Binding-site contacts:
Ligand atom O1B contacts residue PRO212 of chain 1.D at 3.3 Å.
Ligand atom N7 contacts residue ASP392 of chain 1.D at 3.5 Å (salt-bridge).
Ligand atom PB contacts residue GLY213 of chain 1.D at 3.6 Å.
Ligand atom S1G contacts residue PRO212 of chain 1.D at 3.6 Å.
Ligand atom O3A contacts residue LYS216 of chain 1.D at 3.4 Å (salt-bridge).
Ligand atom O2B contacts residue PRO212 of chain 1.D at 3.4 Å.
Ligand atom N7 contacts residue GLY215 of chain 1.D at 3.3 Å (h-bond).
Ligand atom O2A contacts residue THR217 of chain 1.D at 3.2 Å (h-bond).
Ligand atom O2B contacts residue GLY213 of chain 1.D at 2.5 Å (h-bond).
Ligand atom PB contacts residue LYS216 of chain 1.D at 3.6 Å.
Ligand atom O1A contacts residue THR217 of chain 1.D at 2.3 Å (h-bond).
Ligand atom C6 contacts residue ASP392 of chain 1.D at 3.5 Å.
Ligand atom N6 contacts residue VAL214 of chain 1.D at 3.2 Å.
Ligand atom PB contacts residue PRO212 of chain 1.D at 3.7 Å.
Ligand atom N6 contacts residue ASP392 of chain 1.D at 3.7 Å.
Ligand atom N3 contacts residue ASP392 of chain 1.D at 3.4 Å (salt-bridge).
Ligand atom N9 contacts residue ASP392 of chain 1.D at 3.5 Å (salt-bridge).
Ligand atom PA contacts residue THR217 of chain 1.D at 3.2 Å.
Ligand atom O3G contacts residue ALA332 of chain 1.A at 3.4 Å.
Ligand atom C8 contacts residue GLY213 of chain 1.D at 3.9 Å.
Ligand atom C5 contacts residue ASP392 of chain 1.D at 3.2 Å.
Ligand atom N7 contacts residue VAL214 of chain 1.D at 3.3 Å (h-bond).
Ligand atom C2 contacts residue ILE395 of chain 1.D at 3.6 Å (hydrophobic).
Ligand atom N7 contacts residue GLY213 of chain 1.D at 3.3 Å.
Ligand atom N1 contacts residue ASP392 of chain 1.D at 3.5 Å (salt-bridge).
Ligand atom N6 contacts residue GLY213 of chain 1.D at 3.4 Å (h-bond).
Ligand atom O3G contacts residue ARG336 of chain 1.A at 4.0 Å.
Ligand atom N6 contacts residue PRO391 of chain 1.D at 3.5 Å.
Ligand atom O1B contacts residue LYS216 of chain 1.D at 2.5 Å (salt-bridge).
Ligand atom N1 contacts residue ILE395 of chain 1.D at 3.4 Å.
Ligand atom C5 contacts residue GLY215 of chain 1.D at 3.9 Å.
Ligand atom C2 contacts residue ASP392 of chain 1.D at 3.2 Å.
Ligand atom O3A contacts residue THR217 of chain 1.D at 3.9 Å.
Ligand atom C4 contacts residue ASP392 of chain 1.D at 3.2 Å.
Ligand atom O3B contacts residue GLY213 of chain 1.D at 4.0 Å.
Ligand atom S1G contacts residue THR319 of chain 1.D at 3.9 Å.
Ligand atom O3B contacts residue PRO212 of chain 1.D at 3.5 Å.
Ligand atom N6 contacts residue GLY215 of chain 1.D at 3.5 Å (h-bond).
Ligand atom O2B contacts residue VAL214 of chain 1.D at 3.5 Å (h-bond).
Ligand atom C8 contacts residue ASP392 of chain 1.D at 3.7 Å.

This protein binds this small molecule.
Small molecule (SMILES): Nc1ncnc2c1ncn2[C@@H]1O[C@H](COP(=O)(O)OP(=O)(O)OP(O)(O)=S)[C@@H](O)[C@H]1O

Sequence of chain 1.A:
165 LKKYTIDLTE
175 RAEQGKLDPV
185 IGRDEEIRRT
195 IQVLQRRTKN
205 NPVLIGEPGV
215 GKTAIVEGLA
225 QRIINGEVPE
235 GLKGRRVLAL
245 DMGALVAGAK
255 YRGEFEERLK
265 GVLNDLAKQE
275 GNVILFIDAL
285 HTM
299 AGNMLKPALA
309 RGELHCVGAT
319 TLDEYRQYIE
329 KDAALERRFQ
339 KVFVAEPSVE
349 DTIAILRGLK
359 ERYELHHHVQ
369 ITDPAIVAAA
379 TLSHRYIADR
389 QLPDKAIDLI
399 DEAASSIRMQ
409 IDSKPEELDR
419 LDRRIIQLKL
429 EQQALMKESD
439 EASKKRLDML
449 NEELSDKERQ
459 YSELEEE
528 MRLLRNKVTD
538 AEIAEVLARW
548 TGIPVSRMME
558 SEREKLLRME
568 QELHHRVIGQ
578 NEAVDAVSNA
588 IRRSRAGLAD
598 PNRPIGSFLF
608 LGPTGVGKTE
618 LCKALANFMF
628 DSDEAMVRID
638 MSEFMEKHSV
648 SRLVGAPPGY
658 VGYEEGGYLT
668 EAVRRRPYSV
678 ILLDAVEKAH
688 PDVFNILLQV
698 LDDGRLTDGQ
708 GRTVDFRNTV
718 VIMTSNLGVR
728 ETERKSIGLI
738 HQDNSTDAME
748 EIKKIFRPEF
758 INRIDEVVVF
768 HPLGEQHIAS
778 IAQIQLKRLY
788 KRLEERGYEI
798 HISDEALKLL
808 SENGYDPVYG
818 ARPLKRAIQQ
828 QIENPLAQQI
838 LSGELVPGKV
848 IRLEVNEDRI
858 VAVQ

Sequence of chain 1.D:
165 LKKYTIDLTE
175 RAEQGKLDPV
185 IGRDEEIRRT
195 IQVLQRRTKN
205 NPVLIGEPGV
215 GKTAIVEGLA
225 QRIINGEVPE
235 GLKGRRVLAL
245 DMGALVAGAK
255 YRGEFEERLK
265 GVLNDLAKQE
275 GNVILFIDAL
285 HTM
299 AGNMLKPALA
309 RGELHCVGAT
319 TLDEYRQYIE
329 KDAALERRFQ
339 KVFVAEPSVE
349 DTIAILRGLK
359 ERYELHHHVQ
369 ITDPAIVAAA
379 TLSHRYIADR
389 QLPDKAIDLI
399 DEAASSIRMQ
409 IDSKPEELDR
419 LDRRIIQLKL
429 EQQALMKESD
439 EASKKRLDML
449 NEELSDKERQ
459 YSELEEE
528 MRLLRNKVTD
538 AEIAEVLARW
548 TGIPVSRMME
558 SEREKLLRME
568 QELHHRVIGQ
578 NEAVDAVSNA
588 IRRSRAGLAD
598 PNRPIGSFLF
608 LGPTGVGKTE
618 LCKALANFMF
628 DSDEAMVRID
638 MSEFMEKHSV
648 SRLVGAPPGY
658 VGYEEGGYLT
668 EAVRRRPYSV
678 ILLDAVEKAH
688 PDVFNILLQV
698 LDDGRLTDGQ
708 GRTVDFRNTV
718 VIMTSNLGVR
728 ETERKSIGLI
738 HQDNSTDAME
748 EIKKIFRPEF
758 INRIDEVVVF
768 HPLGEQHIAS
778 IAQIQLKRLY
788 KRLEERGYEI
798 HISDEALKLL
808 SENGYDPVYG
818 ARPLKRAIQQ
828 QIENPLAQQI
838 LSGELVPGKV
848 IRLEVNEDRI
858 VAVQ